Binding-site contacts:
Ligand atom C9 contacts residue PHE88 of chain 1.A at 4.4 Å (hydrophobic).
Ligand atom C1 contacts residue ASN89 of chain 1.A at 4.0 Å.
Ligand atom O contacts residue VAL38 of chain 1.A at 3.8 Å.
Ligand atom C6 contacts residue VAL43 of chain 1.A at 4.3 Å (hydrophobic).
Ligand atom C2 contacts residue ASN89 of chain 1.A at 4.0 Å.
Ligand atom C3 contacts residue ASN89 of chain 1.A at 3.7 Å.
Ligand atom C4 contacts residue PHE88 of chain 1.A at 4.1 Å (hydrophobic).
Ligand atom O2 contacts residue VAL38 of chain 1.A at 4.2 Å.
Ligand atom C1 contacts residue VAL38 of chain 1.A at 3.8 Å (hydrophobic).
Ligand atom C contacts residue ILE95 of chain 1.A at 4.3 Å (hydrophobic).
Ligand atom C9 contacts residue ASN89 of chain 1.A at 3.7 Å.
Ligand atom O contacts residue ILE95 of chain 1.A at 4.0 Å.
Ligand atom O2 contacts residue ASN89 of chain 1.A at 3.0 Å (h-bond).
Ligand atom C9 contacts residue ILE95 of chain 1.A at 4.1 Å (hydrophobic).
Ligand atom C contacts residue VAL38 of chain 1.A at 4.0 Å (hydrophobic).
Ligand atom C contacts residue PHE34 of chain 1.A at 3.8 Å (hydrophobic).
Ligand atom O2 contacts residue ILE95 of chain 1.A at 4.3 Å.
Ligand atom C5 contacts residue VAL43 of chain 1.A at 3.7 Å (hydrophobic).
Ligand atom C contacts residue PRO33 of chain 1.A at 3.4 Å (hydrophobic).
Ligand atom C4 contacts residue ASN89 of chain 1.A at 4.2 Å.
Ligand atom O2 contacts residue PHE88 of chain 1.A at 4.4 Å.
Ligand atom C2 contacts residue ILE95 of chain 1.A at 3.6 Å (hydrophobic).
Ligand atom O contacts residue PRO33 of chain 1.A at 3.5 Å (h-bond).
Ligand atom C3 contacts residue VAL43 of chain 1.A at 4.5 Å (hydrophobic).
Ligand atom O2 contacts residue TYR46 of chain 1.A at 3.9 Å.
Ligand atom C3 contacts residue PHE88 of chain 1.A at 3.7 Å (hydrophobic).
Ligand atom C4 contacts residue VAL43 of chain 1.A at 4.3 Å (hydrophobic).
Ligand atom C4 contacts residue ILE95 of chain 1.A at 4.3 Å (hydrophobic).
Ligand atom C1 contacts residue ILE95 of chain 1.A at 4.2 Å (hydrophobic).

A small-molecule ligand and the protein it binds are described below.
Small molecule (SMILES): CO[C@H](O)CCc1ccc(O)cc1

Sequence of chain 1.A:
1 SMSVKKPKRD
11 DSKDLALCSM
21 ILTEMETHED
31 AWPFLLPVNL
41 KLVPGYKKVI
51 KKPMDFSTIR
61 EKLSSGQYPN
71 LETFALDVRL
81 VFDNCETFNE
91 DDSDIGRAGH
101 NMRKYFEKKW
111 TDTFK